Sequence of chain 1.G:
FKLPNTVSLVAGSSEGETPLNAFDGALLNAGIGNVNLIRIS

This small molecule binds to this protein.
Small molecule (SMILES): N=C(N)NCCCCN

Sequence of chain 1.J:
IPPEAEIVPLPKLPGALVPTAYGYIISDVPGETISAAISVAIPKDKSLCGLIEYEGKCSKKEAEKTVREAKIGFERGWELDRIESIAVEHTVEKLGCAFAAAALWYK

Binding-site contacts:
Ligand atom CG contacts residue LEU31 of chain 1.G at 3.8 Å (hydrophobic).
Ligand atom CG contacts residue SER52 of chain 1.I at 3.7 Å.
Ligand atom NH1 contacts residue GLY44 of chain 1.G at 2.7 Å (h-bond).
Ligand atom NH1 contacts residue ARG82 of chain 1.J at 3.9 Å.
Ligand atom NH1 contacts residue ASP35 of chain 1.G at 3.2 Å (salt-bridge).
Ligand atom NH2 contacts residue SER52 of chain 1.I at 3.0 Å (h-bond).
Ligand atom N contacts residue GLU57 of chain 1.J at 4.2 Å.
Ligand atom CZ contacts residue SER52 of chain 1.I at 3.4 Å.
Ligand atom NH1 contacts residue ILE2 of chain 1.J at 4.1 Å.
Ligand atom NH2 contacts residue ILE2 of chain 1.J at 3.8 Å.
Ligand atom CG contacts residue PYR1 of chain 1.J at 4.2 Å.
Ligand atom NE contacts residue ASP35 of chain 1.G at 4.3 Å.
Ligand atom CA contacts residue PYR1 of chain 1.J at 3.4 Å.
Ligand atom CD contacts residue ASP35 of chain 1.G at 3.5 Å.
Ligand atom CZ contacts residue GLY44 of chain 1.G at 3.8 Å.
Ligand atom CA contacts residue ILE55 of chain 1.J at 3.7 Å (hydrophobic).
Ligand atom CB contacts residue SER52 of chain 1.I at 4.0 Å.
Ligand atom CB contacts residue PYR1 of chain 1.J at 2.9 Å.
Ligand atom CD contacts residue SER52 of chain 1.I at 3.7 Å.
Ligand atom NE contacts residue SER52 of chain 1.I at 2.8 Å (h-bond).
Ligand atom NH2 contacts residue LEU38 of chain 1.G at 3.7 Å.
Ligand atom CZ contacts residue ASP35 of chain 1.G at 4.2 Å.
Ligand atom NH1 contacts residue LEU38 of chain 1.G at 3.6 Å.
Ligand atom N contacts residue ILE55 of chain 1.J at 3.0 Å (h-bond).
Ligand atom N contacts residue MSE56 of chain 1.J at 4.1 Å.
Ligand atom NH2 contacts residue GLY44 of chain 1.G at 4.1 Å.
Ligand atom CB contacts residue LEU31 of chain 1.G at 4.3 Å (hydrophobic).
Ligand atom CD contacts residue LEU38 of chain 1.G at 4.1 Å (hydrophobic).
Ligand atom CG contacts residue PHE34 of chain 1.G at 4.2 Å (hydrophobic).
Ligand atom CA contacts residue LEU31 of chain 1.G at 3.6 Å (hydrophobic).
Ligand atom CZ contacts residue LEU38 of chain 1.G at 3.4 Å (hydrophobic).
Ligand atom CB contacts residue ILE55 of chain 1.J at 3.5 Å (hydrophobic).
Ligand atom N contacts residue PYR1 of chain 1.J at 2.9 Å (h-bond).
Ligand atom CB contacts residue MSE56 of chain 1.J at 4.3 Å.
Ligand atom NE contacts residue PYR1 of chain 1.J at 4.0 Å.
Ligand atom NH2 contacts residue VAL46 of chain 1.G at 2.8 Å (h-bond).
Ligand atom CZ contacts residue VAL46 of chain 1.G at 4.0 Å (hydrophobic).
Ligand atom N contacts residue LEU31 of chain 1.G at 4.2 Å.
Ligand atom CZ contacts residue ILE2 of chain 1.J at 4.2 Å (hydrophobic).
Ligand atom NE contacts residue LEU38 of chain 1.G at 3.6 Å.

Sequence of chain 1.I:
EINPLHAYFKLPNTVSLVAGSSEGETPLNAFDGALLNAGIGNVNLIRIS